Binding-site contacts:
Ligand atom C6 contacts residue ARG435 of chain 1.A at 3.9 Å.
Ligand atom O5 contacts residue ASN288 of chain 1.A at 2.4 Å (h-bond).
Ligand atom C7 contacts residue ASN288 of chain 1.A at 3.4 Å.
Ligand atom O5 contacts residue GLN286 of chain 1.A at 4.3 Å.
Ligand atom N2 contacts residue GLN286 of chain 1.A at 4.1 Å.
Ligand atom C2 contacts residue GLN286 of chain 1.A at 4.1 Å.
Ligand atom C8 contacts residue SER404 of chain 1.A at 4.3 Å.
Ligand atom C5 contacts residue ASN288 of chain 1.A at 3.8 Å.
Ligand atom O7 contacts residue ASN288 of chain 1.A at 3.6 Å (h-bond).
Ligand atom C8 contacts residue VAL325 of chain 1.A at 3.8 Å (hydrophobic).
Ligand atom C8 contacts residue GLN286 of chain 1.A at 4.4 Å.
Ligand atom O5 contacts residue ARG435 of chain 1.A at 3.3 Å (salt-bridge).
Ligand atom C4 contacts residue GLN286 of chain 1.A at 4.4 Å.
Ligand atom C5 contacts residue ARG435 of chain 1.A at 4.3 Å.
Ligand atom C1 contacts residue ARG435 of chain 1.A at 4.2 Å.
Ligand atom N2 contacts residue ASN288 of chain 1.A at 2.9 Å (h-bond).
Ligand atom C3 contacts residue GLN286 of chain 1.A at 3.7 Å.
Ligand atom O7 contacts residue ASN324 of chain 1.A at 4.1 Å.
Ligand atom C5 contacts residue GLN286 of chain 1.A at 4.0 Å.
Ligand atom C2 contacts residue ASN288 of chain 1.A at 2.5 Å.
Ligand atom C1 contacts residue ASN288 of chain 1.A at 1.5 Å.
Ligand atom C4 contacts residue ASN288 of chain 1.A at 4.3 Å.
Ligand atom O6 contacts residue ARG435 of chain 1.A at 3.2 Å (salt-bridge).
Ligand atom C3 contacts residue ASN288 of chain 1.A at 3.9 Å.
Ligand atom C8 contacts residue ASN324 of chain 1.A at 3.5 Å.
Ligand atom C1 contacts residue GLN286 of chain 1.A at 3.6 Å.
Ligand atom C7 contacts residue ASN324 of chain 1.A at 4.3 Å.
Ligand atom C8 contacts residue SER326 of chain 1.A at 3.4 Å.

Sequence of chain 1.A:
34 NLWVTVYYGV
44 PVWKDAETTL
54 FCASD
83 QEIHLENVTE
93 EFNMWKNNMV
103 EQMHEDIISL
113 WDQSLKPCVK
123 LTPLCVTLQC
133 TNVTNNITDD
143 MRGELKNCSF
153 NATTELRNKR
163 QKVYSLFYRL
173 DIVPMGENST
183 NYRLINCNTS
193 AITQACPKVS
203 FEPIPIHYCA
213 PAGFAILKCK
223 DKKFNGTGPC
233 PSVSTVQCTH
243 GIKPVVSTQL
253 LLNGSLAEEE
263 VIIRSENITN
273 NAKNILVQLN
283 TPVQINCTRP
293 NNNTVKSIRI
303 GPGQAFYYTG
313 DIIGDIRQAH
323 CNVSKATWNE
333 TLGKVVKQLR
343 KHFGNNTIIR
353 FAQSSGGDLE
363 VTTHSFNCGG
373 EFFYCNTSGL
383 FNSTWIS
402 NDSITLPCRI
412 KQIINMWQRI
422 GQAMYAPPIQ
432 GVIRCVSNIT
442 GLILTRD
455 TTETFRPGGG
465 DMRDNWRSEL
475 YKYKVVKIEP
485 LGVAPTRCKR

The small molecule below binds the protein below.
Small molecule (SMILES): CC(=O)N[C@@H]1[C@@H](O)[C@H](O)[C@@H](CO)O[C@H]1O